Binding-site contacts:
Ligand atom SAG contacts residue ARG157 of chain 41.H at 3.6 Å (salt-bridge).
Ligand atom C2 contacts residue ALA158 of chain 41.H at 3.7 Å (hydrophobic).
Ligand atom O6B contacts residue ARG157 of chain 41.H at 3.3 Å (salt-bridge).
Ligand atom C3 contacts residue ARG157 of chain 41.H at 3.7 Å.
Ligand atom O6A contacts residue LEU62 of chain 41.H at 3.4 Å.
Ligand atom C3 contacts residue ALA158 of chain 41.H at 4.0 Å (hydrophobic).
Ligand atom OAF contacts residue ARG157 of chain 41.H at 2.8 Å (salt-bridge).
Ligand atom O6B contacts residue LEU62 of chain 41.H at 4.0 Å.
Ligand atom OBI contacts residue LYS156 of chain 41.H at 4.0 Å.
Ligand atom O6A contacts residue HIS155 of chain 41.H at 3.8 Å.
Ligand atom O4 contacts residue LYS156 of chain 41.H at 3.5 Å.
Ligand atom C4 contacts residue LYS156 of chain 41.H at 4.0 Å.
Ligand atom SAG contacts residue THR4 of chain 41.H at 3.9 Å.
Ligand atom C6 contacts residue SER93 of chain 41.H at 4.0 Å.
Ligand atom C6 contacts residue HIS94 of chain 41.H at 3.9 Å.
Ligand atom O6B contacts residue HIS155 of chain 41.H at 3.3 Å (h-bond).
Ligand atom O3 contacts residue LYS156 of chain 41.H at 3.0 Å.
Ligand atom C5 contacts residue HIS155 of chain 41.H at 4.0 Å.
Ligand atom O5 contacts residue LYS156 of chain 41.H at 3.4 Å.
Ligand atom O6A contacts residue HIS94 of chain 41.H at 3.2 Å (h-bond).
Ligand atom C5 contacts residue LEU62 of chain 41.H at 3.8 Å (hydrophobic).
Ligand atom O6B contacts residue HIS94 of chain 41.H at 4.0 Å.
Ligand atom O6A contacts residue SER93 of chain 41.H at 3.2 Å.
Ligand atom C6 contacts residue LEU62 of chain 41.H at 3.5 Å (hydrophobic).
Ligand atom OAF contacts residue ALA158 of chain 41.H at 3.3 Å.
Ligand atom O6B contacts residue LYS156 of chain 41.H at 3.3 Å.
Ligand atom OAH contacts residue LEU2 of chain 41.H at 2.8 Å (h-bond).
Ligand atom O4 contacts residue HIS155 of chain 41.H at 3.5 Å (h-bond).
Ligand atom C3 contacts residue LYS156 of chain 41.H at 4.0 Å.
Ligand atom OAH contacts residue ARG157 of chain 41.H at 3.1 Å (salt-bridge).
Ligand atom O3 contacts residue ARG157 of chain 41.H at 3.3 Å (salt-bridge).
Ligand atom O5 contacts residue ARG157 of chain 41.H at 3.8 Å.
Ligand atom O5 contacts residue HIS155 of chain 41.H at 3.6 Å.
Ligand atom OAF contacts residue THR4 of chain 41.H at 2.9 Å (h-bond).
Ligand atom C6 contacts residue HIS155 of chain 41.H at 3.4 Å.
Ligand atom OAH contacts residue ASP3 of chain 41.H at 4.0 Å.
Ligand atom OAH contacts residue THR4 of chain 41.H at 3.7 Å.
Ligand atom O5B contacts residue LYS156 of chain 41.H at 3.3 Å.
Ligand atom O4 contacts residue SER93 of chain 41.H at 3.0 Å (h-bond).
Ligand atom O3 contacts residue ALA158 of chain 41.H at 3.0 Å (h-bond).

Sequence of chain 41.H:
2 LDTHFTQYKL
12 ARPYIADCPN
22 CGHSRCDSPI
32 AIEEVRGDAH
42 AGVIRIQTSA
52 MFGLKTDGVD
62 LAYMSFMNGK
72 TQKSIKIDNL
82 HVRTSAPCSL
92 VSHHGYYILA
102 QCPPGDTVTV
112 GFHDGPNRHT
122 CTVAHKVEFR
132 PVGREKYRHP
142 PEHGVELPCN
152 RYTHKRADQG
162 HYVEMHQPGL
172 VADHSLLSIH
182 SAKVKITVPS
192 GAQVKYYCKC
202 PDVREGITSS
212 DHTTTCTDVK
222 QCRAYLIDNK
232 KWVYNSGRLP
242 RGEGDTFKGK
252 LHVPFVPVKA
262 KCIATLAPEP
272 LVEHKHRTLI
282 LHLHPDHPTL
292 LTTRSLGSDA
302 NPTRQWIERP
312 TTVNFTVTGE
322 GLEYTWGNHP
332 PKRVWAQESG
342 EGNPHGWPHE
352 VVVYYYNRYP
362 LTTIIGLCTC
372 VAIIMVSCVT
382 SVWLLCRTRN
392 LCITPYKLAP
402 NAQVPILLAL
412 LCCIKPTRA

This protein binds this small molecule.
Small molecule (SMILES): O=C(O)[C@@H]1O[C@H](O[C@H]2[C@@H](OS(=O)(=O)O)O[C@@H](O)[C@H](NS(=O)(=O)O)[C@H]2O)[C@@H](OS(=O)(=O)O)[C@H](O)[C@@H]1O